A small-molecule ligand and the protein it binds are described below.
Small molecule (SMILES): CCCC/C=C/C(=O)N[C@@H](Cc1cc(F)cc(F)c1)C(=O)N[C@H]1COC(=O)[C@@H]2C[C@@H](C)CN2C(=O)C(C)NC(=O)[C@@H]2CCCCN2C(=O)[C@@H]2CCCN2C1=O

Sequence of chain 1.B:
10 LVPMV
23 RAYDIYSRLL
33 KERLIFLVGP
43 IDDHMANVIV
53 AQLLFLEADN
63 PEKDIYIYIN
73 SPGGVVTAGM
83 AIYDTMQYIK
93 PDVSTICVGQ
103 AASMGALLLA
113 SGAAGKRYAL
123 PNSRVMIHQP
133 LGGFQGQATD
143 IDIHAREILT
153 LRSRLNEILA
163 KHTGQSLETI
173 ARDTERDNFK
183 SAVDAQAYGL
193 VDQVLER

Binding-site contacts:
Ligand atom F1 contacts residue LEU122 of chain 1.B at 3.7 Å.
Ligand atom F1 contacts residue TYR90 of chain 1.C at 3.1 Å.
Ligand atom C13 contacts residue LEU122 of chain 1.B at 3.5 Å (hydrophobic).
Ligand atom C9 contacts residue TYR70 of chain 1.B at 3.7 Å (hydrophobic).
Ligand atom F2 contacts residue LEU56 of chain 1.C at 3.6 Å.
Ligand atom C21 contacts residue TYR68 of chain 1.B at 3.5 Å (hydrophobic).
Ligand atom O5 contacts residue TYR70 of chain 1.B at 2.7 Å (h-bond).
Ligand atom C6 contacts residue TYR70 of chain 1.B at 3.4 Å (hydrophobic).
Ligand atom C7 contacts residue TYR70 of chain 1.B at 3.5 Å (hydrophobic).
Ligand atom F1 contacts residue THR87 of chain 1.C at 3.3 Å.
Ligand atom C15 contacts residue TYR70 of chain 1.B at 3.3 Å (hydrophobic).
Ligand atom F2 contacts residue TYR70 of chain 1.B at 3.0 Å.
Ligand atom O7 contacts residue TYR90 of chain 1.C at 2.4 Å (h-bond).
Ligand atom C1 contacts residue ALA60 of chain 1.C at 3.4 Å (hydrophobic).
Ligand atom C32 contacts residue TYR120 of chain 1.B at 3.6 Å (hydrophobic).
Ligand atom C2 contacts residue GLU34 of chain 1.B at 3.4 Å.
Ligand atom O1 contacts residue LEU56 of chain 1.C at 3.6 Å.
Ligand atom C23 contacts residue TYR68 of chain 1.B at 3.5 Å (hydrophobic).
Ligand atom C25 contacts residue TYR70 of chain 1.B at 3.6 Å (hydrophobic).
Ligand atom C1 contacts residue GLU34 of chain 1.B at 3.8 Å.
Ligand atom C27 contacts residue TYR68 of chain 1.B at 3.4 Å (hydrophobic).
Ligand atom C24 contacts residue TYR70 of chain 1.B at 3.6 Å (hydrophobic).
Ligand atom F1 contacts residue ASP86 of chain 1.C at 3.6 Å.
Ligand atom O5 contacts residue TYR68 of chain 1.B at 3.3 Å.
Ligand atom C12 contacts residue LEU122 of chain 1.B at 3.8 Å (hydrophobic).
Ligand atom N1 contacts residue TYR70 of chain 1.B at 2.8 Å (h-bond).
Ligand atom O1 contacts residue GLU59 of chain 1.C at 2.7 Å (salt-bridge).
Ligand atom C7 contacts residue LEU56 of chain 1.C at 3.6 Å (hydrophobic).
Ligand atom N3 contacts residue TYR68 of chain 1.B at 3.7 Å.
Ligand atom C20 contacts residue TYR68 of chain 1.B at 3.5 Å (hydrophobic).
Ligand atom C33 contacts residue LEU197 of chain 1.B at 3.8 Å (hydrophobic).
Ligand atom C11 contacts residue TYR90 of chain 1.C at 3.4 Å (hydrophobic).
Ligand atom C23 contacts residue GLU34 of chain 1.B at 3.5 Å.
Ligand atom C3 contacts residue ALA60 of chain 1.C at 3.6 Å (hydrophobic).
Ligand atom F2 contacts residue VAL100 of chain 1.B at 3.4 Å.
Ligand atom C13 contacts residue THR87 of chain 1.C at 3.6 Å.
Ligand atom C25 contacts residue TYR68 of chain 1.B at 3.5 Å (hydrophobic).
Ligand atom C14 contacts residue TYR70 of chain 1.B at 3.7 Å (hydrophobic).
Ligand atom C1 contacts residue LEU31 of chain 1.B at 3.5 Å (hydrophobic).
Ligand atom C34 contacts residue TYR90 of chain 1.C at 3.5 Å (hydrophobic).

Sequence of chain 1.C:
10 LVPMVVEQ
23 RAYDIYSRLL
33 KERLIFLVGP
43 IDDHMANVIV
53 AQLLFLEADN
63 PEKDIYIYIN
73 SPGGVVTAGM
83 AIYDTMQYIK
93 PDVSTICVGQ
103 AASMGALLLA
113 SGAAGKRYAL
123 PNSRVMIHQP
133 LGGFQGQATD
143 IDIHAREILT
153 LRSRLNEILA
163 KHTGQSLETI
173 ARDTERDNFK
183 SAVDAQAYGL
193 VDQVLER